This small molecule binds to this protein.
Small molecule (SMILES): CC(C)Cn1c(=O)n(C)c(=O)c2nc[nH]c21

Sequence of chain 1.B:
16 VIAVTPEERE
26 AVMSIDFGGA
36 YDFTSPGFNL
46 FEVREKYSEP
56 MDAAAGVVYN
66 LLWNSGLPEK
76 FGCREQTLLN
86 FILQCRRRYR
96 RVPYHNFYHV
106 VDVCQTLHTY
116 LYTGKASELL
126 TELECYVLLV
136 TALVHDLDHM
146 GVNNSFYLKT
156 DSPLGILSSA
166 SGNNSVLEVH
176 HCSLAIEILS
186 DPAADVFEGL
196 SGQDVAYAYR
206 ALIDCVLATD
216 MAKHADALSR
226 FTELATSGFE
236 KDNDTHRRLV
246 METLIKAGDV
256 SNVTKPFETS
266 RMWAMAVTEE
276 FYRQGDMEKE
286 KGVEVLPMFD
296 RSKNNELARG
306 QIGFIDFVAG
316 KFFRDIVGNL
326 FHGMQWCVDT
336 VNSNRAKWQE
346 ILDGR

Binding-site contacts:
Ligand atom C5 contacts residue PHE309 of chain 1.B at 3.6 Å (hydrophobic).
Ligand atom C10 contacts residue ASN257 of chain 1.B at 3.8 Å.
Ligand atom C8 contacts residue MET293 of chain 1.B at 4.0 Å (hydrophobic).
Ligand atom N7 contacts residue PHE309 of chain 1.B at 3.6 Å.
Ligand atom N9 contacts residue PHE276 of chain 1.B at 3.8 Å.
Ligand atom O2 contacts residue ASP254 of chain 1.B at 4.4 Å.
Ligand atom O6 contacts residue VAL272 of chain 1.B at 4.4 Å.
Ligand atom C10 contacts residue GLN306 of chain 1.B at 4.4 Å.
Ligand atom N1 contacts residue PHE309 of chain 1.B at 3.6 Å.
Ligand atom N9 contacts residue PHE309 of chain 1.B at 3.5 Å.
Ligand atom N7 contacts residue MET293 of chain 1.B at 4.1 Å.
Ligand atom C8 contacts residue PHE309 of chain 1.B at 3.7 Å (hydrophobic).
Ligand atom C8 contacts residue PHE276 of chain 1.B at 3.7 Å (hydrophobic).
Ligand atom C13 contacts residue VAL272 of chain 1.B at 4.1 Å (hydrophobic).
Ligand atom C11 contacts residue PHE309 of chain 1.B at 3.9 Å (hydrophobic).
Ligand atom N3 contacts residue PHE309 of chain 1.B at 3.4 Å.
Ligand atom O6 contacts residue GLN306 of chain 1.B at 3.0 Å (h-bond).
Ligand atom O2 contacts residue PHE309 of chain 1.B at 4.1 Å.
Ligand atom C6 contacts residue PHE309 of chain 1.B at 3.6 Å (hydrophobic).
Ligand atom C6 contacts residue VAL272 of chain 1.B at 4.1 Å (hydrophobic).
Ligand atom C14 contacts residue HIS100 of chain 1.B at 4.3 Å.
Ligand atom N1 contacts residue VAL272 of chain 1.B at 3.9 Å.
Ligand atom C4 contacts residue PHE309 of chain 1.B at 3.5 Å (hydrophobic).
Ligand atom O6 contacts residue PHE309 of chain 1.B at 3.8 Å.
Ligand atom C13 contacts residue HIS100 of chain 1.B at 4.0 Å.
Ligand atom C10 contacts residue PHE309 of chain 1.B at 4.3 Å (hydrophobic).
Ligand atom C13 contacts residue TYR99 of chain 1.B at 3.6 Å (hydrophobic).
Ligand atom C4 contacts residue PHE276 of chain 1.B at 4.3 Å (hydrophobic).
Ligand atom C5 contacts residue VAL272 of chain 1.B at 4.2 Å (hydrophobic).
Ligand atom N7 contacts residue PHE276 of chain 1.B at 3.9 Å.
Ligand atom C10 contacts residue VAL272 of chain 1.B at 3.9 Å (hydrophobic).
Ligand atom C2 contacts residue VAL272 of chain 1.B at 4.1 Å (hydrophobic).
Ligand atom O2 contacts residue TYR99 of chain 1.B at 3.6 Å.
Ligand atom O2 contacts residue VAL272 of chain 1.B at 4.2 Å.
Ligand atom C12 contacts residue PHE276 of chain 1.B at 4.2 Å (hydrophobic).
Ligand atom C2 contacts residue PHE309 of chain 1.B at 3.6 Å (hydrophobic).
Ligand atom O2 contacts residue ASN257 of chain 1.B at 3.6 Å (h-bond).
Ligand atom C5 contacts residue PHE276 of chain 1.B at 4.4 Å (hydrophobic).
Ligand atom C13 contacts residue PHE276 of chain 1.B at 4.2 Å (hydrophobic).
Ligand atom C6 contacts residue GLN306 of chain 1.B at 4.2 Å.